This small molecule binds to this protein.
Small molecule (SMILES): C[C@H](CCC(=O)O)[C@H]1CC[C@H]2[C@@H]3[C@H](O)C[C@@H]4C[C@H](O)CC[C@]4(C)[C@H]3C[C@H](O)[C@]12C

Sequence of chain 1.C:
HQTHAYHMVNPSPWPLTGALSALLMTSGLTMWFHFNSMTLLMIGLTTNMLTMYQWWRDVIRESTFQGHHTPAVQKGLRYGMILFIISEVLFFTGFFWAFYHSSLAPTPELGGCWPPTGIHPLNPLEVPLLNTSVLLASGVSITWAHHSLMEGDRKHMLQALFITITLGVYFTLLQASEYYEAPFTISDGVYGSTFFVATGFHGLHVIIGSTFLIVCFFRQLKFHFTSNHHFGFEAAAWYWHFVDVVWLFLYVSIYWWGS

Sequence of chain 1.J:
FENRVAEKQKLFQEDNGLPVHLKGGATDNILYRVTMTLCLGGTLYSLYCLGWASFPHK

Binding-site contacts:
Ligand atom C10 contacts residue PHE164 of chain 1.C at 4.4 Å (hydrophobic).
Ligand atom C18 contacts residue LEU223 of chain 1.C at 3.4 Å (hydrophobic).
Ligand atom C24 contacts residue ARG156 of chain 1.C at 3.3 Å.
Ligand atom O25 contacts residue ARG156 of chain 1.C at 3.0 Å (salt-bridge).
Ligand atom C24 contacts residue PHE1 of chain 1.J at 3.8 Å (hydrophobic).
Ligand atom C4 contacts residue PHE164 of chain 1.C at 4.5 Å (hydrophobic).
Ligand atom C6 contacts residue GLN161 of chain 1.C at 3.9 Å.
Ligand atom C15 contacts residue LYS157 of chain 1.C at 3.9 Å.
Ligand atom C7 contacts residue GLN161 of chain 1.C at 4.0 Å.
Ligand atom C6 contacts residue LEU160 of chain 1.C at 4.4 Å (hydrophobic).
Ligand atom C14 contacts residue LEU160 of chain 1.C at 4.0 Å (hydrophobic).
Ligand atom C16 contacts residue LEU160 of chain 1.C at 4.4 Å (hydrophobic).
Ligand atom C21 contacts residue PHE1 of chain 1.J at 4.3 Å (hydrophobic).
Ligand atom O7 contacts residue GLN161 of chain 1.C at 3.6 Å.
Ligand atom C23 contacts residue ARG156 of chain 1.C at 3.2 Å.
Ligand atom O26 contacts residue PHE1 of chain 1.J at 3.3 Å (h-bond).
Ligand atom C15 contacts residue LEU160 of chain 1.C at 4.1 Å (hydrophobic).
Ligand atom O25 contacts residue PHE1 of chain 1.J at 3.2 Å (h-bond).
Ligand atom C16 contacts residue LYS157 of chain 1.C at 4.0 Å.
Ligand atom C18 contacts residue LEU160 of chain 1.C at 3.8 Å (hydrophobic).
Ligand atom C6 contacts residue PHE164 of chain 1.C at 4.0 Å (hydrophobic).
Ligand atom O26 contacts residue ARG156 of chain 1.C at 3.8 Å.
Ligand atom C19 contacts residue PHE164 of chain 1.C at 3.2 Å (hydrophobic).
Ligand atom C19 contacts residue PHE219 of chain 1.C at 4.0 Å (hydrophobic).
Ligand atom C5 contacts residue PHE164 of chain 1.C at 3.9 Å (hydrophobic).